This protein binds this small molecule.
Small molecule (SMILES): CC(=O)N[C@@H]1[C@@H](O)[C@H](O)[C@@H](CO)O[C@H]1O

Sequence of chain 56.A:
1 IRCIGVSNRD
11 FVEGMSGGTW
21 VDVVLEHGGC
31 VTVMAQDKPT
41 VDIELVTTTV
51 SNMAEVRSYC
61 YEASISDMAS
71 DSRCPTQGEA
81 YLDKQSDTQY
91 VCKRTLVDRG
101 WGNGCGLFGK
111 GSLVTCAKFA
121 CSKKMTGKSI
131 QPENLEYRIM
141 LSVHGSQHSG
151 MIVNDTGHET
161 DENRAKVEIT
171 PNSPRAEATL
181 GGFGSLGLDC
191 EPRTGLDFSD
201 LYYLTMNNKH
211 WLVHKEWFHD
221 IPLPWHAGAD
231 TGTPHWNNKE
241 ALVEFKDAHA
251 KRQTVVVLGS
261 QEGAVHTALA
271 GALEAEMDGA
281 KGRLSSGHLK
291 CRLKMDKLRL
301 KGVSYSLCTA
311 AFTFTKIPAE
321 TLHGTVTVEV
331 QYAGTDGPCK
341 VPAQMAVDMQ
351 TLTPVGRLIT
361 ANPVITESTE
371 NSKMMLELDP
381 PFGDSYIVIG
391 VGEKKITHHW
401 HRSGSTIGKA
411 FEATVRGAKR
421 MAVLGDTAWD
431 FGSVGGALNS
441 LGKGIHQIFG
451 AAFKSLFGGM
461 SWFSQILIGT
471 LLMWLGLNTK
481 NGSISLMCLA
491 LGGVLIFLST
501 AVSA

Binding-site contacts:
Ligand atom C8 contacts residue ASN154 of chain 56.A at 4.1 Å.
Ligand atom C4 contacts residue ASN154 of chain 56.A at 4.3 Å.
Ligand atom N2 contacts residue ASN154 of chain 56.A at 3.0 Å (h-bond).
Ligand atom C8 contacts residue VAL153 of chain 56.A at 4.4 Å (hydrophobic).
Ligand atom O5 contacts residue ASN154 of chain 56.A at 2.4 Å (h-bond).
Ligand atom O6 contacts residue HIS158 of chain 56.A at 3.4 Å (h-bond).
Ligand atom O5 contacts residue HIS158 of chain 56.A at 3.8 Å.
Ligand atom C3 contacts residue THR160 of chain 56.A at 3.9 Å.
Ligand atom C1 contacts residue ASN154 of chain 56.A at 1.6 Å.
Ligand atom C6 contacts residue HIS158 of chain 56.A at 4.0 Å.
Ligand atom C7 contacts residue ASN154 of chain 56.A at 3.0 Å.
Ligand atom C1 contacts residue THR160 of chain 56.A at 3.0 Å.
Ligand atom C7 contacts residue THR160 of chain 56.A at 3.4 Å.
Ligand atom O3 contacts residue THR160 of chain 56.A at 4.3 Å.
Ligand atom C6 contacts residue THR160 of chain 56.A at 3.7 Å.
Ligand atom C8 contacts residue ILE152 of chain 56.A at 4.3 Å (hydrophobic).
Ligand atom C4 contacts residue THR160 of chain 56.A at 3.6 Å.
Ligand atom N2 contacts residue THR160 of chain 56.A at 3.5 Å.
Ligand atom C5 contacts residue THR160 of chain 56.A at 3.7 Å.
Ligand atom O5 contacts residue THR160 of chain 56.A at 3.2 Å.
Ligand atom O7 contacts residue ASN154 of chain 56.A at 2.7 Å (h-bond).
Ligand atom C2 contacts residue ASN154 of chain 56.A at 2.5 Å.
Ligand atom C3 contacts residue ASN154 of chain 56.A at 3.9 Å.
Ligand atom O7 contacts residue ASP161 of chain 56.A at 3.7 Å.
Ligand atom C2 contacts residue THR160 of chain 56.A at 2.7 Å.
Ligand atom C5 contacts residue ASN154 of chain 56.A at 3.8 Å.
Ligand atom O7 contacts residue THR160 of chain 56.A at 2.5 Å.